Sequence of chain 1.A:
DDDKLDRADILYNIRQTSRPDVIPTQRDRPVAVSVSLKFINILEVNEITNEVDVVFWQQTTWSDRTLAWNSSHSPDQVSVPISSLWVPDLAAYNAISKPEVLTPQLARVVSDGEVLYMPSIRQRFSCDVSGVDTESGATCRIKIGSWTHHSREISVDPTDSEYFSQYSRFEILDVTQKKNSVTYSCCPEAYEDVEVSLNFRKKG

The small molecule below binds the protein below.
Small molecule (SMILES): COc1ccccc1-c1cc(N(Cc2ccccn2)Cc2ccccn2)nc(N)n1

Sequence of chain 1.B:
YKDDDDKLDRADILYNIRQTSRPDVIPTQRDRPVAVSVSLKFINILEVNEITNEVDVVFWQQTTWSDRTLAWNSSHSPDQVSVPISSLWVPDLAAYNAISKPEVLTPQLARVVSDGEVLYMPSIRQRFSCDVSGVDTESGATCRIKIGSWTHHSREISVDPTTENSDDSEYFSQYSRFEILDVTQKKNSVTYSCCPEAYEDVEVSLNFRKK

Binding-site contacts:
Ligand atom N05 contacts residue MET122 of chain 1.B at 3.2 Å.
Ligand atom C09 contacts residue MET122 of chain 1.B at 3.5 Å (hydrophobic).
Ligand atom C08 contacts residue MET122 of chain 1.B at 3.5 Å (hydrophobic).
Ligand atom C15 contacts residue TYR97 of chain 1.A at 3.2 Å (hydrophobic).
Ligand atom N02 contacts residue TYR172 of chain 1.B at 2.6 Å (h-bond).
Ligand atom C18 contacts residue TYR200 of chain 1.A at 3.4 Å (hydrophobic).
Ligand atom C09 contacts residue GLN63 of chain 1.B at 3.6 Å.
Ligand atom C16 contacts residue TYR97 of chain 1.A at 3.4 Å (hydrophobic).
Ligand atom C09 contacts residue CYS195 of chain 1.A at 3.5 Å (hydrophobic).
Ligand atom C07 contacts residue GLN63 of chain 1.B at 3.4 Å.
Ligand atom C01 contacts residue CYS195 of chain 1.A at 3.6 Å (hydrophobic).
Ligand atom N01 contacts residue GLN63 of chain 1.B at 2.8 Å (h-bond).
Ligand atom C06 contacts residue GLN63 of chain 1.B at 3.7 Å.
Ligand atom C08 contacts residue GLN63 of chain 1.B at 3.8 Å.
Ligand atom N02 contacts residue CYS195 of chain 1.A at 3.6 Å.
Ligand atom C02 contacts residue GLN63 of chain 1.B at 3.4 Å.
Ligand atom N01 contacts residue CYS196 of chain 1.A at 3.7 Å.
Ligand atom N05 contacts residue TRP151 of chain 1.A at 3.7 Å.
Ligand atom C11 contacts residue CYS196 of chain 1.A at 3.6 Å (hydrophobic).
Ligand atom N06 contacts residue TRP151 of chain 1.A at 3.4 Å (h-bond).
Ligand atom C06 contacts residue THR64 of chain 1.B at 3.6 Å.
Ligand atom C14 contacts residue TYR200 of chain 1.A at 3.4 Å (hydrophobic).
Ligand atom N03 contacts residue MET122 of chain 1.B at 3.6 Å.
Ligand atom C09 contacts residue CYS196 of chain 1.A at 3.5 Å (hydrophobic).
Ligand atom N02 contacts residue GLN63 of chain 1.B at 3.5 Å (h-bond).
Ligand atom C17 contacts residue TRP151 of chain 1.A at 3.4 Å (hydrophobic).
Ligand atom C05 contacts residue LEU120 of chain 1.B at 3.8 Å (hydrophobic).
Ligand atom O01 contacts residue GLN63 of chain 1.B at 2.7 Å (h-bond).
Ligand atom C10 contacts residue CYS196 of chain 1.A at 3.5 Å (hydrophobic).
Ligand atom N01 contacts residue CYS195 of chain 1.A at 3.6 Å (h-bond).
Ligand atom N03 contacts residue CYS196 of chain 1.A at 3.5 Å (h-bond).
Ligand atom C20 contacts residue TRP151 of chain 1.A at 3.4 Å (hydrophobic).
Ligand atom C05 contacts residue THR64 of chain 1.B at 3.7 Å.
Ligand atom C12 contacts residue TYR200 of chain 1.A at 3.5 Å (hydrophobic).
Ligand atom C08 contacts residue CYS196 of chain 1.A at 3.7 Å (hydrophobic).
Ligand atom O01 contacts residue CYS195 of chain 1.A at 3.7 Å.
Ligand atom C17 contacts residue MET122 of chain 1.B at 3.5 Å (hydrophobic).
Ligand atom C15 contacts residue TYR200 of chain 1.A at 3.6 Å (hydrophobic).
Ligand atom C22 contacts residue LEU120 of chain 1.B at 3.5 Å (hydrophobic).
Ligand atom N01 contacts residue MET122 of chain 1.B at 3.3 Å (h-bond).